This protein binds this small molecule.
Small molecule (SMILES): CCCCCCCCCCO[C@@H]1O[C@H](CO)[C@@H](O[C@H]2O[C@H](CO)[C@@H](O)[C@H](O)[C@H]2O)[C@H](O)[C@H]1O

Sequence of chain 1.Z:
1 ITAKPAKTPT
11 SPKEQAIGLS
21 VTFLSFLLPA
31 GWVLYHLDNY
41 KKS

Sequence of chain 1.N:
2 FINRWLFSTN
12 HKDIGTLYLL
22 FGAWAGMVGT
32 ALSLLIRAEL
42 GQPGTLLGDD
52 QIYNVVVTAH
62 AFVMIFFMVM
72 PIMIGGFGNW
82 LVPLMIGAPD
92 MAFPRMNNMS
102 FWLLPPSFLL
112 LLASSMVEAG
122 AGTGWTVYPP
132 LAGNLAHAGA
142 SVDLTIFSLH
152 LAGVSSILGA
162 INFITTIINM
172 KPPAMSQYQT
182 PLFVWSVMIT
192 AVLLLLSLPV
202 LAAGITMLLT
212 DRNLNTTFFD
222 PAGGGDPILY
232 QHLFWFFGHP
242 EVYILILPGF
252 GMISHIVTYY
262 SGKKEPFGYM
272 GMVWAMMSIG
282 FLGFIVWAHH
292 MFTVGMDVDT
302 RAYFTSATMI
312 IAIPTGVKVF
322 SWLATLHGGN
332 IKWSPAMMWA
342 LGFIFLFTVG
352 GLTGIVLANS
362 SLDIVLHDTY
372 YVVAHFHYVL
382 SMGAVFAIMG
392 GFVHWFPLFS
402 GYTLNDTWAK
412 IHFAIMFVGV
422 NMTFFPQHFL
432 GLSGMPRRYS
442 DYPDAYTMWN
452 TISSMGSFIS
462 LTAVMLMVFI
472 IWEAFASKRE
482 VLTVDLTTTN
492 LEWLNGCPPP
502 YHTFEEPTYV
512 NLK

Binding-site contacts:
Ligand atom O55 contacts residue TRP32 of chain 1.Z at 3.5 Å.
Ligand atom O6 contacts residue TYR102 of chain 1.Q at 3.7 Å.
Ligand atom C34 contacts residue LEU27 of chain 1.Z at 4.1 Å (hydrophobic).
Ligand atom C57 contacts residue TYR102 of chain 1.Q at 3.9 Å (hydrophobic).
Ligand atom C22 contacts residue TRP98 of chain 1.Q at 3.3 Å (hydrophobic).
Ligand atom C19 contacts residue LEU27 of chain 1.Z at 3.6 Å (hydrophobic).
Ligand atom O5 contacts residue TRP98 of chain 1.Q at 3.0 Å.
Ligand atom C18 contacts residue LEU27 of chain 1.Z at 3.5 Å (hydrophobic).
Ligand atom C1 contacts residue GLY31 of chain 1.Z at 3.9 Å.
Ligand atom C31 contacts residue TRP98 of chain 1.Q at 3.2 Å (hydrophobic).
Ligand atom O49 contacts residue LEU28 of chain 1.Z at 3.5 Å.
Ligand atom C25 contacts residue LEU95 of chain 1.Q at 3.9 Å (hydrophobic).
Ligand atom C28 contacts residue LEU27 of chain 1.Z at 3.8 Å (hydrophobic).
Ligand atom C34 contacts residue PHE459 of chain 1.N at 4.1 Å (hydrophobic).
Ligand atom C40 contacts residue LEU27 of chain 1.Z at 4.2 Å (hydrophobic).
Ligand atom O16 contacts residue LEU27 of chain 1.Z at 4.1 Å.
Ligand atom C43 contacts residue PHE459 of chain 1.N at 3.8 Å (hydrophobic).
Ligand atom C57 contacts residue TRP98 of chain 1.Q at 3.5 Å (hydrophobic).
Ligand atom C40 contacts residue LEU462 of chain 1.N at 4.1 Å (hydrophobic).
Ligand atom O16 contacts residue GLY31 of chain 1.Z at 4.0 Å.
Ligand atom C6 contacts residue TRP98 of chain 1.Q at 3.9 Å (hydrophobic).
Ligand atom O3 contacts residue TYR35 of chain 1.Z at 3.7 Å.
Ligand atom O3 contacts residue TRP32 of chain 1.Z at 4.0 Å.
Ligand atom O6 contacts residue TYR35 of chain 1.Z at 4.1 Å.
Ligand atom O49 contacts residue TRP32 of chain 1.Z at 3.9 Å.
Ligand atom C4 contacts residue TRP98 of chain 1.Q at 3.9 Å (hydrophobic).
Ligand atom C28 contacts residue TRP98 of chain 1.Q at 4.0 Å (hydrophobic).
Ligand atom C11 contacts residue TYR35 of chain 1.Z at 4.1 Å (hydrophobic).
Ligand atom O3 contacts residue HIS36 of chain 1.Z at 3.5 Å (h-bond).
Ligand atom O61 contacts residue TRP98 of chain 1.Q at 3.5 Å (h-bond).
Ligand atom C5 contacts residue TYR35 of chain 1.Z at 3.5 Å (hydrophobic).
Ligand atom C37 contacts residue LEU34 of chain 1.Z at 4.1 Å (hydrophobic).
Ligand atom O61 contacts residue TYR102 of chain 1.Q at 3.0 Å.
Ligand atom O16 contacts residue TRP98 of chain 1.Q at 3.6 Å.
Ligand atom C25 contacts residue TRP98 of chain 1.Q at 3.6 Å (hydrophobic).
Ligand atom O1 contacts residue TYR35 of chain 1.Z at 3.1 Å.
Ligand atom C18 contacts residue LEU28 of chain 1.Z at 3.4 Å (hydrophobic).
Ligand atom C57 contacts residue TYR35 of chain 1.Z at 3.6 Å (hydrophobic).
Ligand atom C1 contacts residue TRP32 of chain 1.Z at 3.8 Å (hydrophobic).
Ligand atom C10 contacts residue TYR35 of chain 1.Z at 3.4 Å (hydrophobic).

Sequence of chain 1.Q:
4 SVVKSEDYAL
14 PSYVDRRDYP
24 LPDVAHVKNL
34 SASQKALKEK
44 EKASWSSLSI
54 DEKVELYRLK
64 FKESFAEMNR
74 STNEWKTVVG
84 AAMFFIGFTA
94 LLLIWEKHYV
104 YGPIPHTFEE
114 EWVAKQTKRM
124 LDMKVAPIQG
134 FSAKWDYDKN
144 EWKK